Sequence of chain 1.A:
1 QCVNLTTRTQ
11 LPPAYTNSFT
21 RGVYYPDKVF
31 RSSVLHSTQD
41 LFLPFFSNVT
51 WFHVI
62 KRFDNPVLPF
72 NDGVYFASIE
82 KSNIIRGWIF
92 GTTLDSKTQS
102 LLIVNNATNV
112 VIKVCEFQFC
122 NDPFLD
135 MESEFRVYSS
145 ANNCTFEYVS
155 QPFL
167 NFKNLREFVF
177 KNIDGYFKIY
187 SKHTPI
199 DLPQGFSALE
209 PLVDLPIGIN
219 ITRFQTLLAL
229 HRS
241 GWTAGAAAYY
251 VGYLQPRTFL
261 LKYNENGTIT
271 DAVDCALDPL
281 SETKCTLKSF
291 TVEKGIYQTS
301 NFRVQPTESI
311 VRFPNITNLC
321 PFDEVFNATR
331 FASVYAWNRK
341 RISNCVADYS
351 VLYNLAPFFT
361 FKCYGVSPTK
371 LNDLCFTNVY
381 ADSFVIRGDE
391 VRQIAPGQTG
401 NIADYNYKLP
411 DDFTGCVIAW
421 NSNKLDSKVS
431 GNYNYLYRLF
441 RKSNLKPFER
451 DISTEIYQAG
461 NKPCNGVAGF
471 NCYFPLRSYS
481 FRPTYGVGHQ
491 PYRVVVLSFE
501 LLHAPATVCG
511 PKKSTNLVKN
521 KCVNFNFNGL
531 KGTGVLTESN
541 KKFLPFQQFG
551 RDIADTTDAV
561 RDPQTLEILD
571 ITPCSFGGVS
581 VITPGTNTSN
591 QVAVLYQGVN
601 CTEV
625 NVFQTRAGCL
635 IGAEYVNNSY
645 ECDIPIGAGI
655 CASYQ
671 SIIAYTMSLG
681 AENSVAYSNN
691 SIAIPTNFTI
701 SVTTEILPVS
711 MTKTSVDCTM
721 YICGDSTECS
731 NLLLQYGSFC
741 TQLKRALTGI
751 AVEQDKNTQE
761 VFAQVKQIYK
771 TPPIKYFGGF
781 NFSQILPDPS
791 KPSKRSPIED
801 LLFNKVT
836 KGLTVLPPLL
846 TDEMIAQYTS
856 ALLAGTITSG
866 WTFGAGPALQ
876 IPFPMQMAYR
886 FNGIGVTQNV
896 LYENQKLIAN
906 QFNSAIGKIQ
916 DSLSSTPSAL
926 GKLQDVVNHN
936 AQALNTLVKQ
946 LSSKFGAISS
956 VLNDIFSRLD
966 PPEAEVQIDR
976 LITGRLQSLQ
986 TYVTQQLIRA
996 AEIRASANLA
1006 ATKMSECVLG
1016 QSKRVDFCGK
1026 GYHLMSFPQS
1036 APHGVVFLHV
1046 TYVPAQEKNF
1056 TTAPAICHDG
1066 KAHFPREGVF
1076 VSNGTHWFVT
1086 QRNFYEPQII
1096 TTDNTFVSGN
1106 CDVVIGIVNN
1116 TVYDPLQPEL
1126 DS

A small-molecule ligand and the protein it binds are described below.
Small molecule (SMILES): CC(=O)N[C@@H]1[C@@H](O)[C@H](O)[C@@H](CO)O[C@H]1O

Binding-site contacts:
Ligand atom C1 contacts residue THR602 of chain 1.A at 4.4 Å.
Ligand atom O6 contacts residue THR602 of chain 1.A at 4.3 Å.
Ligand atom C6 contacts residue GLU603 of chain 1.A at 3.5 Å.
Ligand atom C7 contacts residue ASN600 of chain 1.A at 4.0 Å.
Ligand atom O5 contacts residue ASN600 of chain 1.A at 2.4 Å (h-bond).
Ligand atom O5 contacts residue THR602 of chain 1.A at 3.5 Å (h-bond).
Ligand atom O5 contacts residue GLU603 of chain 1.A at 4.2 Å.
Ligand atom N2 contacts residue ASN600 of chain 1.A at 3.0 Å (h-bond).
Ligand atom C8 contacts residue ARG630 of chain 1.A at 3.9 Å.
Ligand atom C5 contacts residue GLU603 of chain 1.A at 4.3 Å.
Ligand atom C3 contacts residue ASN600 of chain 1.A at 3.9 Å.
Ligand atom C2 contacts residue ASN600 of chain 1.A at 2.6 Å.
Ligand atom O7 contacts residue ASN600 of chain 1.A at 4.2 Å.
Ligand atom C6 contacts residue THR602 of chain 1.A at 4.2 Å.
Ligand atom N2 contacts residue GLN628 of chain 1.A at 4.1 Å.
Ligand atom C5 contacts residue THR602 of chain 1.A at 4.5 Å.
Ligand atom C8 contacts residue GLN628 of chain 1.A at 3.4 Å.
Ligand atom C4 contacts residue ASN600 of chain 1.A at 4.3 Å.
Ligand atom C5 contacts residue ASN600 of chain 1.A at 3.7 Å.
Ligand atom C1 contacts residue ASN600 of chain 1.A at 1.5 Å.
Ligand atom C7 contacts residue GLN628 of chain 1.A at 4.0 Å.
Ligand atom O6 contacts residue GLU603 of chain 1.A at 4.3 Å.